A protein and the small-molecule ligand that binds it are described below.
Small molecule (SMILES): O=C(O)C[C@H](NC(=O)CP(=O)(O)O)C(=O)O

Sequence of chain 2.A:
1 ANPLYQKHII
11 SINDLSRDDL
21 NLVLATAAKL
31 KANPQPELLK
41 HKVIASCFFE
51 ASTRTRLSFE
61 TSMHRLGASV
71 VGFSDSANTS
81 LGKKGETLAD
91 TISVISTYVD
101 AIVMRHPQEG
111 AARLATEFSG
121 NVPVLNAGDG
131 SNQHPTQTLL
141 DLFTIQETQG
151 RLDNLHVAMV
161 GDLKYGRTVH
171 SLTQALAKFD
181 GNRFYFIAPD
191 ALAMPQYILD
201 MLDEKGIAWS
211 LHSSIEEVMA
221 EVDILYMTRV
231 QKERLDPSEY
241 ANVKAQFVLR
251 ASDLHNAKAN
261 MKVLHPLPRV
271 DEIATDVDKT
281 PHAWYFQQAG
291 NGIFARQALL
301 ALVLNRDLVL

Sequence of chain 3.A:
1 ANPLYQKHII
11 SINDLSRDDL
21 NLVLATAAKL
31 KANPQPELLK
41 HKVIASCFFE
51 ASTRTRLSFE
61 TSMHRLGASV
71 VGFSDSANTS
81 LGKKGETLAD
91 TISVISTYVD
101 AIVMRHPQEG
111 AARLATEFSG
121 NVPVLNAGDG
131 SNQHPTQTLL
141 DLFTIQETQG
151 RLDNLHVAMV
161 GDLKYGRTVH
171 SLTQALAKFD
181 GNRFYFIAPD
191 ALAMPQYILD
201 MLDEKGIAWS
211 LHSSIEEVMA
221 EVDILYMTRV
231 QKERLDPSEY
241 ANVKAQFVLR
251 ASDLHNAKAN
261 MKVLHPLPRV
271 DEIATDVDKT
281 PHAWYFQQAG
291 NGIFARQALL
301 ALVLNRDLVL

Binding-site contacts:
Ligand atom O3P contacts residue ARG54 of chain 2.A at 3.5 Å (salt-bridge).
Ligand atom O2P contacts residue THR53 of chain 2.A at 2.8 Å (h-bond).
Ligand atom C5 contacts residue GLN231 of chain 2.A at 3.6 Å.
Ligand atom O2 contacts residue HIS134 of chain 2.A at 3.5 Å.
Ligand atom O2 contacts residue ARG167 of chain 2.A at 2.7 Å (salt-bridge).
Ligand atom C3 contacts residue THR168 of chain 2.A at 3.6 Å.
Ligand atom C5 contacts residue LEU267 of chain 2.A at 3.5 Å (hydrophobic).
Ligand atom C4 contacts residue HIS134 of chain 2.A at 3.7 Å.
Ligand atom O1P contacts residue ARG105 of chain 2.A at 2.8 Å (salt-bridge).
Ligand atom O3P contacts residue SER52 of chain 2.A at 2.7 Å (h-bond).
Ligand atom O3P contacts residue ARG105 of chain 2.A at 3.3 Å (salt-bridge).
Ligand atom O2P contacts residue ARG54 of chain 2.A at 2.9 Å (salt-bridge).
Ligand atom O1 contacts residue ARG105 of chain 2.A at 2.8 Å (salt-bridge).
Ligand atom C2 contacts residue LEU267 of chain 2.A at 3.7 Å (hydrophobic).
Ligand atom O1 contacts residue GLN137 of chain 2.A at 3.6 Å.
Ligand atom O1P contacts residue SER80 of chain 3.A at 3.1 Å (h-bond).
Ligand atom O4 contacts residue LYS84 of chain 3.A at 2.9 Å (salt-bridge).
Ligand atom O3 contacts residue LYS84 of chain 3.A at 2.9 Å (salt-bridge).
Ligand atom P contacts residue ARG105 of chain 2.A at 3.6 Å.
Ligand atom C1P contacts residue ARG54 of chain 2.A at 3.4 Å.
Ligand atom C1P contacts residue LEU267 of chain 2.A at 3.3 Å (hydrophobic).
Ligand atom O5 contacts residue GLN231 of chain 2.A at 3.0 Å (h-bond).
Ligand atom N2 contacts residue LEU267 of chain 2.A at 2.8 Å (h-bond).
Ligand atom C3 contacts residue LEU267 of chain 2.A at 3.5 Å (hydrophobic).
Ligand atom C1 contacts residue LEU267 of chain 2.A at 3.5 Å (hydrophobic).
Ligand atom P contacts residue THR53 of chain 2.A at 3.7 Å.
Ligand atom O1 contacts residue HIS134 of chain 2.A at 2.8 Å (h-bond).
Ligand atom O5 contacts residue ARG229 of chain 2.A at 2.9 Å (salt-bridge).
Ligand atom P contacts residue SER80 of chain 3.A at 3.6 Å.
Ligand atom C2 contacts residue THR168 of chain 2.A at 3.7 Å.
Ligand atom C4 contacts residue ARG167 of chain 2.A at 3.5 Å.
Ligand atom O2P contacts residue SER80 of chain 3.A at 2.9 Å (h-bond).
Ligand atom O3P contacts residue THR53 of chain 2.A at 3.6 Å.
Ligand atom O3P contacts residue THR55 of chain 2.A at 2.7 Å (h-bond).
Ligand atom C5 contacts residue ARG229 of chain 2.A at 3.7 Å.
Ligand atom O1P contacts residue LYS84 of chain 3.A at 2.7 Å (salt-bridge).
Ligand atom O1 contacts residue THR55 of chain 2.A at 2.9 Å (h-bond).
Ligand atom O4 contacts residue ARG229 of chain 2.A at 3.1 Å (salt-bridge).
Ligand atom O3 contacts residue ARG105 of chain 2.A at 3.4 Å (salt-bridge).
Ligand atom O3 contacts residue ARG167 of chain 2.A at 3.0 Å (salt-bridge).